Sequence of chain 1.A:
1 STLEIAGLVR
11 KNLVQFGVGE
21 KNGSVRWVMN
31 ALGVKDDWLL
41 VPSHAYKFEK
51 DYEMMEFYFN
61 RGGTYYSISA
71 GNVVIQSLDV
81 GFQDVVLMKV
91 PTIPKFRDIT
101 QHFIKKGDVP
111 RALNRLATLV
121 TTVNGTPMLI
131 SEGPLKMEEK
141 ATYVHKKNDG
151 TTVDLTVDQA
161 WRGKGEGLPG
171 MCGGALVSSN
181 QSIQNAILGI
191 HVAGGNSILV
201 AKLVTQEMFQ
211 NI

Binding-site contacts:
Ligand atom OG2 contacts residue ASP98 of chain 1.A at 4.4 Å.
Ligand atom CBZ contacts residue HIS102 of chain 1.A at 1.4 Å.
Ligand atom OG2 contacts residue ARG97 of chain 1.A at 2.8 Å (salt-bridge).
Ligand atom CB2 contacts residue HIS102 of chain 1.A at 3.7 Å.
Ligand atom C contacts residue HIS102 of chain 1.A at 3.8 Å.
Ligand atom CB contacts residue GLN101 of chain 1.A at 4.4 Å.
Ligand atom OG1 contacts residue ARG97 of chain 1.A at 4.2 Å.
Ligand atom C contacts residue GLN101 of chain 1.A at 4.2 Å.
Ligand atom OG2 contacts residue HIS102 of chain 1.A at 4.3 Å.
Ligand atom CBZ contacts residue ARG97 of chain 1.A at 4.3 Å.
Ligand atom N contacts residue HIS102 of chain 1.A at 2.8 Å (h-bond).
Ligand atom O contacts residue GLN101 of chain 1.A at 3.5 Å.
Ligand atom CBZ contacts residue LEU8 of chain 1.A at 3.4 Å (hydrophobic).
Ligand atom CB2 contacts residue ARG97 of chain 1.A at 3.6 Å.
Ligand atom CA contacts residue HIS102 of chain 1.A at 2.4 Å.
Ligand atom O contacts residue HIS102 of chain 1.A at 4.3 Å.

A protein and the small-molecule ligand that binds it are described below.
Small molecule (SMILES): C[C@H](NC(=O)OCc1ccccc1)C(=O)O